Binding-site contacts:
Ligand atom O3 contacts residue MET77 of chain 1.A at 4.0 Å.
Ligand atom O17 contacts residue LEU212 of chain 1.A at 4.0 Å.
Ligand atom C17 contacts residue LEU33 of chain 1.A at 3.8 Å (hydrophobic).
Ligand atom C16 contacts residue LEU33 of chain 1.A at 3.9 Å (hydrophobic).
Ligand atom O3 contacts residue MET81 of chain 1.A at 3.7 Å.
Ligand atom C17 contacts residue THR209 of chain 1.A at 3.8 Å.
Ligand atom C12 contacts residue ASN37 of chain 1.A at 3.2 Å.
Ligand atom C2 contacts residue MET77 of chain 1.A at 4.0 Å (hydrophobic).
Ligand atom C5 contacts residue PHE96 of chain 1.A at 3.6 Å (hydrophobic).
Ligand atom C13 contacts residue ASN37 of chain 1.A at 3.6 Å.
Ligand atom C1 contacts residue LEU36 of chain 1.A at 4.0 Å (hydrophobic).
Ligand atom C16 contacts residue THR209 of chain 1.A at 4.0 Å.
Ligand atom C2 contacts residue LEU39 of chain 1.A at 4.0 Å (hydrophobic).
Ligand atom C11 contacts residue LEU36 of chain 1.A at 3.3 Å (hydrophobic).
Ligand atom C4 contacts residue PHE96 of chain 1.A at 3.8 Å (hydrophobic).
Ligand atom O17 contacts residue PHE223 of chain 1.A at 4.0 Å.
Ligand atom C3 contacts residue PHE96 of chain 1.A at 3.9 Å (hydrophobic).
Ligand atom O3 contacts residue LEU39 of chain 1.A at 4.0 Å.
Ligand atom C1 contacts residue LEU39 of chain 1.A at 4.1 Å (hydrophobic).
Ligand atom C4 contacts residue MET77 of chain 1.A at 3.9 Å (hydrophobic).
Ligand atom O17 contacts residue ASN37 of chain 1.A at 2.7 Å (h-bond).
Ligand atom C18 contacts residue MET74 of chain 1.A at 3.7 Å (hydrophobic).
Ligand atom C3 contacts residue ARG84 of chain 1.A at 4.1 Å.
Ligand atom C3 contacts residue MET77 of chain 1.A at 4.0 Å (hydrophobic).
Ligand atom O3 contacts residue ARG84 of chain 1.A at 2.9 Å (salt-bridge).
Ligand atom C16 contacts residue PHE208 of chain 1.A at 3.8 Å (hydrophobic).
Ligand atom O3 contacts residue PHE96 of chain 1.A at 3.7 Å.
Ligand atom C17 contacts residue ASN37 of chain 1.A at 3.3 Å.
Ligand atom C19 contacts residue MET77 of chain 1.A at 3.8 Å (hydrophobic).
Ligand atom C6 contacts residue PHE96 of chain 1.A at 3.8 Å (hydrophobic).
Ligand atom C7 contacts residue LEU205 of chain 1.A at 4.0 Å (hydrophobic).
Ligand atom C19 contacts residue MET74 of chain 1.A at 4.1 Å (hydrophobic).
Ligand atom O17 contacts residue THR209 of chain 1.A at 2.8 Å (h-bond).
Ligand atom C6 contacts residue LEU205 of chain 1.A at 4.0 Å (hydrophobic).
Ligand atom C18 contacts residue THR209 of chain 1.A at 3.3 Å.
Ligand atom C9 contacts residue LEU36 of chain 1.A at 4.0 Å (hydrophobic).
Ligand atom C15 contacts residue LEU205 of chain 1.A at 4.0 Å (hydrophobic).
Ligand atom C6 contacts residue VAL78 of chain 1.A at 4.0 Å (hydrophobic).
Ligand atom C12 contacts residue LEU36 of chain 1.A at 3.4 Å (hydrophobic).
Ligand atom C1 contacts residue GLY40 of chain 1.A at 4.1 Å.

A small-molecule ligand and the protein it binds are described below.
Small molecule (SMILES): C[C@]12CCC(=O)C[C@@H]1CC[C@@H]1[C@@H]2CC[C@]2(C)[C@@H](O)CC[C@@H]12

Sequence of chain 1.A:
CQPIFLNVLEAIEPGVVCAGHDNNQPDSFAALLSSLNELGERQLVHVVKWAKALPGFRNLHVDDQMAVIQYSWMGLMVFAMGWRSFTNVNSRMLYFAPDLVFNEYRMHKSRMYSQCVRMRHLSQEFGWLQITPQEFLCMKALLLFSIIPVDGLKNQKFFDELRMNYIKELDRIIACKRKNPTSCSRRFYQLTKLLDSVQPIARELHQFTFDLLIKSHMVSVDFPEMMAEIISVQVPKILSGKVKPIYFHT